Sequence of chain 1.A:
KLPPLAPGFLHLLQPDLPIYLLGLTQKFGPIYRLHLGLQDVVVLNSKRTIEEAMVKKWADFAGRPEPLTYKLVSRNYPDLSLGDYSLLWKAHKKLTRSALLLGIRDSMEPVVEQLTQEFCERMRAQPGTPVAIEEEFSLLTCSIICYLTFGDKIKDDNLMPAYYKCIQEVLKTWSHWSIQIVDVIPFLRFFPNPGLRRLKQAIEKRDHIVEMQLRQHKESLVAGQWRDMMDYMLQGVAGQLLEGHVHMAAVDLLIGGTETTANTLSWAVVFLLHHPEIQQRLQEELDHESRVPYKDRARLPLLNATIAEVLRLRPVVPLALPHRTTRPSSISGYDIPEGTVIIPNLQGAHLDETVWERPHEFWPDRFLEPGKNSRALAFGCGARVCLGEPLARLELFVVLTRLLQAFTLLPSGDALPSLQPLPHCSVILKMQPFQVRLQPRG

This protein binds this small molecule.
Small molecule (SMILES): CC(=O)[C@@]1(O)CC[C@H]2[C@@H]3CCC4=CC(=O)CC[C@]4(C)[C@H]3CC[C@@]21C

Binding-site contacts:
Ligand atom OAF contacts residue GLY273 of chain 1.A at 3.2 Å.
Ligand atom CAL contacts residue SER90 of chain 1.A at 3.6 Å.
Ligand atom CAA contacts residue THR277 of chain 1.A at 3.8 Å.
Ligand atom CAH contacts residue ASP88 of chain 1.A at 3.8 Å.
Ligand atom CAP contacts residue LEU345 of chain 1.A at 3.9 Å (hydrophobic).
Ligand atom CAK contacts residue TRP183 of chain 1.A at 3.9 Å (hydrophobic).
Ligand atom CAK contacts residue ILE272 of chain 1.A at 4.0 Å (hydrophobic).
Ligand atom OAF contacts residue ILE272 of chain 1.A at 4.0 Å.
Ligand atom CAT contacts residue ILE272 of chain 1.A at 3.6 Å (hydrophobic).
Ligand atom CAL contacts residue GLY273 of chain 1.A at 4.1 Å.
Ligand atom CAB contacts residue LEU91 of chain 1.A at 3.9 Å (hydrophobic).
Ligand atom CAG contacts residue ARG215 of chain 1.A at 3.5 Å.
Ligand atom CAH contacts residue VAL268 of chain 1.A at 4.0 Å (hydrophobic).
Ligand atom OAE contacts residue VAL82 of chain 1.A at 3.8 Å.
Ligand atom CAK contacts residue LEU180 of chain 1.A at 3.9 Å (hydrophobic).
Ligand atom CAC contacts residue LEU345 of chain 1.A at 3.8 Å (hydrophobic).
Ligand atom CAS contacts residue SER90 of chain 1.A at 3.7 Å.
Ligand atom CAJ contacts residue ASP269 of chain 1.A at 3.3 Å.
Ligand atom CAA contacts residue VAL341 of chain 1.A at 3.4 Å (hydrophobic).
Ligand atom CAJ contacts residue SER90 of chain 1.A at 3.6 Å.
Ligand atom CAO contacts residue HEM1 of chain 1.D at 3.9 Å.
Ligand atom CAX contacts residue GLY273 of chain 1.A at 4.1 Å.
Ligand atom CAG contacts residue VAL268 of chain 1.A at 4.0 Å (hydrophobic).
Ligand atom CAM contacts residue TRP183 of chain 1.A at 4.0 Å (hydrophobic).
Ligand atom CAA contacts residue HEM1 of chain 1.D at 4.1 Å.
Ligand atom OAE contacts residue ILE212 of chain 1.A at 3.1 Å.
Ligand atom CAQ contacts residue ARG215 of chain 1.A at 3.5 Å.
Ligand atom CAH contacts residue SER90 of chain 1.A at 4.1 Å.
Ligand atom CAI contacts residue TRP183 of chain 1.A at 3.7 Å (hydrophobic).
Ligand atom CAI contacts residue VAL179 of chain 1.A at 3.7 Å (hydrophobic).
Ligand atom CAQ contacts residue VAL179 of chain 1.A at 3.6 Å (hydrophobic).
Ligand atom CAQ contacts residue VAL82 of chain 1.A at 3.7 Å (hydrophobic).
Ligand atom CAO contacts residue GLY273 of chain 1.A at 3.7 Å.
Ligand atom OAD contacts residue LEU345 of chain 1.A at 2.9 Å.
Ligand atom CAN contacts residue LEU180 of chain 1.A at 4.0 Å (hydrophobic).
Ligand atom CAI contacts residue VAL82 of chain 1.A at 3.8 Å (hydrophobic).
Ligand atom CAB contacts residue TRP183 of chain 1.A at 4.0 Å (hydrophobic).
Ligand atom OAE contacts residue VAL179 of chain 1.A at 3.2 Å.
Ligand atom OAE contacts residue ARG215 of chain 1.A at 2.7 Å (salt-bridge).
Ligand atom CAH contacts residue ASP269 of chain 1.A at 3.2 Å.